Binding-site contacts:
Ligand atom OG contacts residue PHE339 of chain 1.C at 3.7 Å.
Ligand atom N contacts residue ALA338 of chain 1.C at 4.2 Å.
Ligand atom O contacts residue THR366 of chain 1.C at 3.9 Å.
Ligand atom ND2 contacts residue THR366 of chain 1.C at 3.8 Å.
Ligand atom OG contacts residue ALA342 of chain 1.C at 3.8 Å.
Ligand atom C contacts residue ALA338 of chain 1.C at 3.8 Å (hydrophobic).
Ligand atom CB contacts residue ASP363 of chain 1.C at 3.4 Å.
Ligand atom CG contacts residue ASP363 of chain 1.C at 3.1 Å.
Ligand atom N contacts residue ALA364 of chain 1.C at 3.4 Å (h-bond).
Ligand atom N contacts residue ASP363 of chain 1.C at 2.8 Å (salt-bridge).
Ligand atom CB contacts residue VAL181 of chain 1.C at 4.0 Å (hydrophobic).
Ligand atom CB contacts residue ALA364 of chain 1.C at 3.1 Å (hydrophobic).
Ligand atom CA contacts residue THR366 of chain 1.C at 2.5 Å.
Ligand atom C contacts residue ALA364 of chain 1.C at 3.7 Å (hydrophobic).
Ligand atom OG contacts residue ALA364 of chain 1.C at 2.7 Å (h-bond).
Ligand atom CB contacts residue GLN365 of chain 1.C at 3.8 Å.
Ligand atom O contacts residue GLN335 of chain 1.C at 3.8 Å.
Ligand atom CB contacts residue ALA342 of chain 1.C at 3.8 Å (hydrophobic).
Ligand atom CB contacts residue ALA364 of chain 1.C at 4.1 Å (hydrophobic).
Ligand atom N contacts residue THR366 of chain 1.C at 1.3 Å.
Ligand atom CA contacts residue ALA364 of chain 1.C at 3.9 Å (hydrophobic).
Ligand atom OG contacts residue ILE178 of chain 1.C at 3.0 Å (h-bond).
Ligand atom N contacts residue ALA364 of chain 1.C at 2.8 Å (h-bond).
Ligand atom CB contacts residue ILE178 of chain 1.C at 3.4 Å (hydrophobic).
Ligand atom CA contacts residue ASP363 of chain 1.C at 3.7 Å.
Ligand atom N contacts residue THR366 of chain 1.C at 3.3 Å.
Ligand atom N contacts residue ALA342 of chain 1.C at 4.0 Å.
Ligand atom O contacts residue PHE169 of chain 1.C at 3.5 Å.
Ligand atom CA contacts residue PHE339 of chain 1.C at 4.2 Å (hydrophobic).
Ligand atom C contacts residue THR366 of chain 1.C at 3.2 Å.
Ligand atom OD1 contacts residue ASP363 of chain 1.C at 3.4 Å (salt-bridge).
Ligand atom CA contacts residue ALA364 of chain 1.C at 3.5 Å (hydrophobic).
Ligand atom N contacts residue GLN365 of chain 1.C at 3.5 Å.
Ligand atom N contacts residue GLN365 of chain 1.C at 3.7 Å.
Ligand atom ND2 contacts residue ASP363 of chain 1.C at 3.5 Å (salt-bridge).
Ligand atom CG contacts residue THR366 of chain 1.C at 4.2 Å.
Ligand atom O contacts residue ALA338 of chain 1.C at 3.8 Å.
Ligand atom O contacts residue PHE339 of chain 1.C at 3.9 Å.
Ligand atom CB contacts residue THR366 of chain 1.C at 3.7 Å.
Ligand atom O contacts residue ALA338 of chain 1.C at 3.4 Å.

Sequence of chain 1.C:
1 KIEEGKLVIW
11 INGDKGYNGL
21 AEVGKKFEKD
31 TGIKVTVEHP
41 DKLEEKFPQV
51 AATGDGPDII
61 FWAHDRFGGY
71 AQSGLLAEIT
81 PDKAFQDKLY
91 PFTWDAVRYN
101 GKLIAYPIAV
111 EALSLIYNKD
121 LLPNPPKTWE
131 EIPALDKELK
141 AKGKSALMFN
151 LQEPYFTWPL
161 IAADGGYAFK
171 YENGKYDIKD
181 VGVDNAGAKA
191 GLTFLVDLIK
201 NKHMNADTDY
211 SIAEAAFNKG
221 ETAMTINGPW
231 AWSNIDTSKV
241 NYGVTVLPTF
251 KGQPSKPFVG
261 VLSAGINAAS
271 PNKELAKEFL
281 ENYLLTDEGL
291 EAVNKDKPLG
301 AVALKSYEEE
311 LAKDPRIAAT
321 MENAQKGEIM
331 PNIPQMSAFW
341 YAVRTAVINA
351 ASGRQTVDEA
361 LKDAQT

A small-molecule ligand and the protein it binds are described below.
Small molecule (SMILES): NC(=O)C[C@@H](C=O)NC(=O)[C@H](CO)NC(=O)[C@H](CO)NC(=O)[C@H](CO)NC(=O)[C@@H](N)CC(N)=O